The protein below binds the small molecule below.
Small molecule (SMILES): CC(=O)N[C@H]1[C@H](O[C@H]2[C@H](O)[C@@H](NC(C)=O)CO[C@@H]2CO)O[C@H](CO)[C@@H](O)[C@@H]1O

Binding-site contacts:
Ligand atom C1 contacts residue ASN105 of chain 1.D at 1.4 Å.
Ligand atom C1 contacts residue HIS144 of chain 1.D at 3.6 Å.
Ligand atom O7 contacts residue ASN105 of chain 1.D at 3.3 Å (h-bond).
Ligand atom C5 contacts residue HIS144 of chain 1.D at 3.5 Å.
Ligand atom C4 contacts residue ASN105 of chain 1.D at 4.3 Å.
Ligand atom C8 contacts residue ASN105 of chain 1.D at 4.4 Å.
Ligand atom C8 contacts residue PRO103 of chain 1.D at 4.1 Å (hydrophobic).
Ligand atom C3 contacts residue ASN105 of chain 1.D at 3.8 Å.
Ligand atom C6 contacts residue HIS144 of chain 1.D at 3.6 Å.
Ligand atom C8 contacts residue LEU104 of chain 1.D at 4.2 Å (hydrophobic).
Ligand atom N2 contacts residue ASN105 of chain 1.D at 2.9 Å (h-bond).
Ligand atom C7 contacts residue ASN105 of chain 1.D at 3.3 Å.
Ligand atom O5 contacts residue HIS144 of chain 1.D at 3.2 Å.
Ligand atom O6 contacts residue HIS144 of chain 1.D at 4.3 Å.
Ligand atom C2 contacts residue ASN105 of chain 1.D at 2.5 Å.
Ligand atom O5 contacts residue ASN105 of chain 1.D at 2.4 Å (h-bond).
Ligand atom C5 contacts residue ASN105 of chain 1.D at 3.7 Å.

Sequence of chain 1.D:
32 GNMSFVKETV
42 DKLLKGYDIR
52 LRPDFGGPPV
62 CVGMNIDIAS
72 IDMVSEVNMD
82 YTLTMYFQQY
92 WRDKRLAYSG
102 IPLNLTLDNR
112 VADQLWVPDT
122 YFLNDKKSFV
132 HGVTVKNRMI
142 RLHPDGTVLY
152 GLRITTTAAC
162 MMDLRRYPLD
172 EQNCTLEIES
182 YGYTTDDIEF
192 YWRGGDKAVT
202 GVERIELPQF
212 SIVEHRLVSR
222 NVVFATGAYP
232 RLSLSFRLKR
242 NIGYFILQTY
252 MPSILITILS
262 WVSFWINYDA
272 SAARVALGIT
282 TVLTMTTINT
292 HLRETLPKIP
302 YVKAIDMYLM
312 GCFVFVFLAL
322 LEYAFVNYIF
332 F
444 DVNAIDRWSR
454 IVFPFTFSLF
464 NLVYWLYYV